Binding-site contacts:
Ligand atom O6 contacts residue TRP225 of chain 2.A at 3.1 Å (h-bond).
Ligand atom C8 contacts residue ASN394 of chain 2.A at 3.2 Å.
Ligand atom C6 contacts residue TRP225 of chain 2.A at 4.0 Å (hydrophobic).
Ligand atom C4 contacts residue ASN278 of chain 2.A at 4.2 Å.
Ligand atom O7 contacts residue NAG1 of chain 2.O at 3.4 Å.
Ligand atom C5 contacts residue ASN460 of chain 2.A at 3.7 Å.
Ligand atom C1 contacts residue ASN278 of chain 2.A at 1.5 Å.
Ligand atom O3 contacts residue NAG1 of chain 2.O at 4.0 Å.
Ligand atom C8 contacts residue GLN270 of chain 2.A at 3.9 Å.
Ligand atom C7 contacts residue ASN278 of chain 2.A at 3.4 Å.
Ligand atom O3 contacts residue ARG396 of chain 2.A at 4.4 Å.
Ligand atom O4 contacts residue LYS222 of chain 2.A at 3.8 Å.
Ligand atom O7 contacts residue ASN460 of chain 2.A at 3.2 Å (h-bond).
Ligand atom O6 contacts residue ARG396 of chain 2.A at 3.8 Å.
Ligand atom N2 contacts residue SER461 of chain 2.A at 4.0 Å.
Ligand atom C8 contacts residue NAG1 of chain 2.O at 3.7 Å.
Ligand atom C1 contacts residue SER461 of chain 2.A at 3.8 Å.
Ligand atom C6 contacts residue ASP226 of chain 2.A at 3.3 Å.
Ligand atom C6 contacts residue LYS222 of chain 2.A at 4.1 Å.
Ligand atom C5 contacts residue ARG396 of chain 2.A at 3.9 Å.
Ligand atom O7 contacts residue GLN270 of chain 2.A at 3.5 Å.
Ligand atom O6 contacts residue LYS222 of chain 2.A at 3.8 Å.
Ligand atom C2 contacts residue NAG1 of chain 2.O at 4.1 Å.
Ligand atom C7 contacts residue GLN270 of chain 2.A at 4.1 Å.
Ligand atom C3 contacts residue ASN278 of chain 2.A at 3.9 Å.
Ligand atom C6 contacts residue TRP225 of chain 2.A at 4.2 Å (hydrophobic).
Ligand atom O6 contacts residue ASP226 of chain 2.A at 3.9 Å.
Ligand atom N2 contacts residue ASN278 of chain 2.A at 3.0 Å (h-bond).
Ligand atom N2 contacts residue NAG1 of chain 2.O at 3.9 Å.
Ligand atom C5 contacts residue ASN278 of chain 2.A at 3.7 Å.
Ligand atom C2 contacts residue ASN278 of chain 2.A at 2.5 Å.
Ligand atom C6 contacts residue ARG396 of chain 2.A at 3.7 Å.
Ligand atom C7 contacts residue NAG1 of chain 2.O at 3.5 Å.
Ligand atom O5 contacts residue ASN278 of chain 2.A at 2.4 Å (h-bond).
Ligand atom O7 contacts residue ASN278 of chain 2.A at 3.2 Å (h-bond).
Ligand atom C7 contacts residue ASN394 of chain 2.A at 4.1 Å.
Ligand atom C8 contacts residue ASN460 of chain 2.A at 3.7 Å.
Ligand atom C6 contacts residue ASN460 of chain 2.A at 4.4 Å.
Ligand atom C7 contacts residue ASN460 of chain 2.A at 4.1 Å.
Ligand atom O7 contacts residue CYS459 of chain 2.A at 3.9 Å.

Sequence of chain 2.A:
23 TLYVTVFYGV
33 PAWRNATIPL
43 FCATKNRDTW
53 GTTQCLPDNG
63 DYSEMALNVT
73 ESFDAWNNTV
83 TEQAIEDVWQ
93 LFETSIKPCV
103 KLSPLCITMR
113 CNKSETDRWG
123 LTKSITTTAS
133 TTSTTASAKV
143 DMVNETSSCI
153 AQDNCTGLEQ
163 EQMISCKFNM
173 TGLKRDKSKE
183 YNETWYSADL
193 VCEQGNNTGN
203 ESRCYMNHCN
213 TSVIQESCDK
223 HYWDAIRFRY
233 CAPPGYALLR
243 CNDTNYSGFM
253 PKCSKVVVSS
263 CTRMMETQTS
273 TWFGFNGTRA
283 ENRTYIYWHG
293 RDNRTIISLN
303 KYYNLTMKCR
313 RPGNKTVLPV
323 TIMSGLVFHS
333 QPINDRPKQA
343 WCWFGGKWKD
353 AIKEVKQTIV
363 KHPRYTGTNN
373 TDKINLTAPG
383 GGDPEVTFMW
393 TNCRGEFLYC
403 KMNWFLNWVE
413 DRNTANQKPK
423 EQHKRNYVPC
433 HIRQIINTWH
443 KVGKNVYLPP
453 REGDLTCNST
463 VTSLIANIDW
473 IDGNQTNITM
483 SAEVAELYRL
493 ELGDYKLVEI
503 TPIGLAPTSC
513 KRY

A small-molecule ligand and the protein it binds are described below.
Small molecule (SMILES): CC(=O)N[C@H]1[C@H](O[C@H]2[C@H](O)[C@@H](NC(C)=O)CO[C@@H]2CO)O[C@H](CO)[C@@H](O[C@@H]2O[C@H](CO[C@H]3O[C@H](CO)[C@@H](O)[C@H](O)[C@@H]3O)[C@@H](O)[C@H](O[C@H]3O[C@H](CO)[C@@H](O)[C@H](O)[C@@H]3O[C@H]3O[C@H](CO)[C@@H](O)[C@H](O)[C@@H]3O)[C@@H]2O)[C@@H]1O